Sequence of chain 1.A:
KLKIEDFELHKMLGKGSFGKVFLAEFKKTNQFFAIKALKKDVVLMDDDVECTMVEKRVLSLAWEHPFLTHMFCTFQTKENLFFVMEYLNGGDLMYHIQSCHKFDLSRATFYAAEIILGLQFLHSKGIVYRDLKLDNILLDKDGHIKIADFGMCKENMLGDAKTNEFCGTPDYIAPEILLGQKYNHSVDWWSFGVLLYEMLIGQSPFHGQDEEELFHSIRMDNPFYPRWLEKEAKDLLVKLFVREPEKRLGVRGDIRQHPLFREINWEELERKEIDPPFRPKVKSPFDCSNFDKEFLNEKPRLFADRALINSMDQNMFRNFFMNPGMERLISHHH

The protein below binds the small molecule below.
Small molecule (SMILES): CC1(C)NC(=O)c2ccc(-n3c(=O)[nH]c4ncccc43)cc2N1Cc1ccccc1

Binding-site contacts:
Ligand atom C20 contacts residue PHE32 of chain 1.A at 3.8 Å (hydrophobic).
Ligand atom O31 contacts residue THR83 of chain 1.A at 3.5 Å.
Ligand atom C19 contacts residue GLY28 of chain 1.A at 3.7 Å.
Ligand atom C1 contacts residue ASP163 of chain 1.A at 3.7 Å.
Ligand atom N26 contacts residue LEU102 of chain 1.A at 3.0 Å (h-bond).
Ligand atom C25 contacts residue TYR101 of chain 1.A at 3.8 Å (hydrophobic).
Ligand atom N21 contacts residue LEU152 of chain 1.A at 3.6 Å.
Ligand atom C19 contacts residue VAL35 of chain 1.A at 3.6 Å (hydrophobic).
Ligand atom C25 contacts residue LEU27 of chain 1.A at 3.8 Å (hydrophobic).
Ligand atom C30 contacts residue GLU100 of chain 1.A at 3.9 Å.
Ligand atom O6 contacts residue ASP163 of chain 1.A at 3.6 Å.
Ligand atom C5 contacts residue ASP163 of chain 1.A at 3.8 Å.
Ligand atom N28 contacts residue GLU100 of chain 1.A at 2.8 Å (salt-bridge).
Ligand atom N28 contacts residue LEU102 of chain 1.A at 3.9 Å.
Ligand atom O6 contacts residue PHE32 of chain 1.A at 3.4 Å.
Ligand atom O6 contacts residue LYS50 of chain 1.A at 2.6 Å (salt-bridge).
Ligand atom C22 contacts residue LEU152 of chain 1.A at 3.7 Å (hydrophobic).
Ligand atom C1 contacts residue ASP149 of chain 1.A at 3.8 Å.
Ligand atom C18 contacts residue LEU27 of chain 1.A at 3.4 Å (hydrophobic).
Ligand atom C17 contacts residue PHE305 of chain 1.A at 3.8 Å (hydrophobic).
Ligand atom N4 contacts residue PHE32 of chain 1.A at 3.7 Å.
Ligand atom C18 contacts residue GLY28 of chain 1.A at 3.7 Å.
Ligand atom C25 contacts residue PHE305 of chain 1.A at 3.6 Å (hydrophobic).
Ligand atom N4 contacts residue ASP163 of chain 1.A at 3.7 Å.
Ligand atom N26 contacts residue ALA48 of chain 1.A at 3.6 Å.
Ligand atom C11 contacts residue LEU152 of chain 1.A at 3.8 Å (hydrophobic).
Ligand atom C1 contacts residue ASN150 of chain 1.A at 3.0 Å.
Ligand atom C24 contacts residue LEU27 of chain 1.A at 3.8 Å (hydrophobic).
Ligand atom N26 contacts residue TYR101 of chain 1.A at 3.9 Å.
Ligand atom C25 contacts residue LEU102 of chain 1.A at 3.1 Å (hydrophobic).
Ligand atom C23 contacts residue VAL35 of chain 1.A at 3.8 Å (hydrophobic).
Ligand atom O31 contacts residue MET99 of chain 1.A at 3.4 Å.
Ligand atom N28 contacts residue ALA48 of chain 1.A at 3.6 Å.
Ligand atom C8 contacts residue LYS50 of chain 1.A at 3.9 Å.
Ligand atom C27 contacts residue ALA48 of chain 1.A at 3.4 Å (hydrophobic).
Ligand atom C3 contacts residue PHE32 of chain 1.A at 3.5 Å (hydrophobic).
Ligand atom C20 contacts residue VAL35 of chain 1.A at 3.8 Å (hydrophobic).
Ligand atom C5 contacts residue LYS50 of chain 1.A at 3.8 Å.
Ligand atom C24 contacts residue PHE305 of chain 1.A at 3.7 Å (hydrophobic).
Ligand atom C27 contacts residue GLU100 of chain 1.A at 3.6 Å.